Binding-site contacts:
Ligand atom OAK contacts residue ASN324 of chain 1.D at 3.5 Å (h-bond).
Ligand atom CAI contacts residue ASN343 of chain 1.D at 3.9 Å.
Ligand atom OAM contacts residue TYR347 of chain 1.D at 3.8 Å.
Ligand atom CAG contacts residue PHE224 of chain 1.D at 3.5 Å (hydrophobic).
Ligand atom OAK contacts residue SER234 of chain 1.D at 3.2 Å (h-bond).
Ligand atom CAO contacts residue ASP144 of chain 1.D at 4.5 Å.
Ligand atom CAB contacts residue VAL148 of chain 1.D at 3.5 Å (hydrophobic).
Ligand atom OAL contacts residue PHE321 of chain 1.D at 3.5 Å.
Ligand atom CAC contacts residue SER234 of chain 1.D at 3.4 Å.
Ligand atom CAJ contacts residue ASP144 of chain 1.D at 3.7 Å.
Ligand atom CAO contacts residue ASN343 of chain 1.D at 3.4 Å.
Ligand atom CAO contacts residue PHE224 of chain 1.D at 4.0 Å (hydrophobic).
Ligand atom NAN contacts residue ASN343 of chain 1.D at 3.1 Å (h-bond).
Ligand atom OAM contacts residue VAL148 of chain 1.D at 4.1 Å.
Ligand atom CAA contacts residue VAL148 of chain 1.D at 3.5 Å (hydrophobic).
Ligand atom CAH contacts residue PHE320 of chain 1.D at 4.1 Å (hydrophobic).
Ligand atom CAJ contacts residue PHE320 of chain 1.D at 3.8 Å (hydrophobic).
Ligand atom CAG contacts residue PHE320 of chain 1.D at 4.1 Å (hydrophobic).
Ligand atom OAM contacts residue ASN343 of chain 1.D at 3.9 Å.
Ligand atom CAH contacts residue ASN343 of chain 1.D at 4.4 Å.
Ligand atom CAJ contacts residue ASN343 of chain 1.D at 3.8 Å.
Ligand atom CAA contacts residue PHE320 of chain 1.D at 3.9 Å (hydrophobic).
Ligand atom OAL contacts residue SER235 of chain 1.D at 4.1 Å.
Ligand atom CAD contacts residue ASN324 of chain 1.D at 4.1 Å.
Ligand atom OAM contacts residue ASP144 of chain 1.D at 2.6 Å (salt-bridge).
Ligand atom OAL contacts residue SER238 of chain 1.D at 3.6 Å (h-bond).
Ligand atom CAB contacts residue PHE320 of chain 1.D at 4.4 Å (hydrophobic).
Ligand atom CAH contacts residue TYR339 of chain 1.D at 3.5 Å (hydrophobic).
Ligand atom CAD contacts residue SER234 of chain 1.D at 3.7 Å.
Ligand atom OAL contacts residue SER234 of chain 1.D at 2.4 Å (h-bond).
Ligand atom NAN contacts residue ASP144 of chain 1.D at 3.2 Å (salt-bridge).
Ligand atom CAC contacts residue PHE321 of chain 1.D at 3.7 Å (hydrophobic).
Ligand atom CAG contacts residue TYR339 of chain 1.D at 3.8 Å (hydrophobic).
Ligand atom CAB contacts residue PHE321 of chain 1.D at 3.8 Å (hydrophobic).
Ligand atom CAI contacts residue ASP144 of chain 1.D at 3.7 Å.
Ligand atom CAE contacts residue PHE320 of chain 1.D at 4.0 Å (hydrophobic).
Ligand atom CAH contacts residue PHE224 of chain 1.D at 3.8 Å (hydrophobic).
Ligand atom CAF contacts residue PHE320 of chain 1.D at 3.7 Å (hydrophobic).
Ligand atom NAN contacts residue TYR347 of chain 1.D at 4.3 Å.

A small-molecule ligand and the protein it binds are described below.
Small molecule (SMILES): CN[C@@H]1CCc2c(ccc(O)c2O)[C@H]1O

Sequence of chain 1.D:
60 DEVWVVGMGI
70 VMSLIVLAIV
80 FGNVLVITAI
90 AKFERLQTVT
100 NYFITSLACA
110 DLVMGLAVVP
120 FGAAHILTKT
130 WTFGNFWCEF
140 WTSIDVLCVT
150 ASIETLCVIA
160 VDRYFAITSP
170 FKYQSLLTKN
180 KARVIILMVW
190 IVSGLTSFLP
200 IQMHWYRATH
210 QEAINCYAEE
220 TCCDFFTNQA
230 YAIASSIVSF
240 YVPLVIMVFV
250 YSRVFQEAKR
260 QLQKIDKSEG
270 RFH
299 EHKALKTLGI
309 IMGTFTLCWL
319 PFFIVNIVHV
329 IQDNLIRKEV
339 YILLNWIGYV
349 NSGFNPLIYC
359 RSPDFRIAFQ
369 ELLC